Sequence of chain 1.B:
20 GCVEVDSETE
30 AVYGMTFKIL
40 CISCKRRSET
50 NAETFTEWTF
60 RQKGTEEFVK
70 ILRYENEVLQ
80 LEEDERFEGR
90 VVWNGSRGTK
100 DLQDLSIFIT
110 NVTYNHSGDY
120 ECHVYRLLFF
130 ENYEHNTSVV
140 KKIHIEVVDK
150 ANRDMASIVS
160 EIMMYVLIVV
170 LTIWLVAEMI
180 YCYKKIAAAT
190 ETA

A small-molecule ligand and the protein it binds are described below.
Small molecule (SMILES): CC(=O)N[C@@H]1[C@@H](O)[C@H](O)[C@@H](CO)O[C@H]1O

Binding-site contacts:
Ligand atom C7 contacts residue ASN110 of chain 1.B at 3.4 Å.
Ligand atom C5 contacts residue ASN110 of chain 1.B at 3.7 Å.
Ligand atom C8 contacts residue ASN110 of chain 1.B at 4.3 Å.
Ligand atom O5 contacts residue ARG89 of chain 1.B at 4.1 Å.
Ligand atom C1 contacts residue ASN110 of chain 1.B at 1.4 Å.
Ligand atom N2 contacts residue ASN110 of chain 1.B at 2.9 Å (h-bond).
Ligand atom C3 contacts residue ASN110 of chain 1.B at 3.8 Å.
Ligand atom N2 contacts residue GLY33 of chain 1.B at 3.6 Å (h-bond).
Ligand atom C4 contacts residue ASN110 of chain 1.B at 4.2 Å.
Ligand atom C8 contacts residue THR109 of chain 1.B at 4.1 Å.
Ligand atom C2 contacts residue ASN110 of chain 1.B at 2.5 Å.
Ligand atom O5 contacts residue ASN110 of chain 1.B at 2.4 Å (h-bond).
Ligand atom C8 contacts residue GLY33 of chain 1.B at 3.2 Å.
Ligand atom C1 contacts residue ARG89 of chain 1.B at 4.2 Å.
Ligand atom O7 contacts residue ASN110 of chain 1.B at 3.6 Å.
Ligand atom C7 contacts residue GLY33 of chain 1.B at 3.9 Å.